Sequence of chain 51.A:
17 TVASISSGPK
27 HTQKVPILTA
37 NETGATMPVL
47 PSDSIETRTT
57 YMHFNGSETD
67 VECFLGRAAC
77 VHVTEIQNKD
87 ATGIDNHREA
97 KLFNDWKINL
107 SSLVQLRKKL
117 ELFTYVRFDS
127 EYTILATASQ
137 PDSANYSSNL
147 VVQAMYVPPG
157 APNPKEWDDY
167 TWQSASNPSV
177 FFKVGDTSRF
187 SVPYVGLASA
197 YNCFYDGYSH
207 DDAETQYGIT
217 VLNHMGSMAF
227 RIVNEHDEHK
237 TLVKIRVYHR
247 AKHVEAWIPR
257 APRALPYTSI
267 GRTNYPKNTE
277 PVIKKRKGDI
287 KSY

A protein and the small-molecule ligand that binds it are described below.
Small molecule (SMILES): Cc1cc(CCCCCOc2ccc(C3=N[C@@H](C)CO3)cc2)on1

Binding-site contacts:
Ligand atom C4B contacts residue TYR152 of chain 51.A at 4.0 Å (hydrophobic).
Ligand atom N3A contacts residue ALA24 of chain 51.C at 3.9 Å.
Ligand atom N3A contacts residue PRO174 of chain 51.A at 3.9 Å.
Ligand atom C3B contacts residue VAL188 of chain 51.A at 3.5 Å (hydrophobic).
Ligand atom C5A contacts residue VAL176 of chain 51.A at 3.8 Å (hydrophobic).
Ligand atom N2 contacts residue ASN219 of chain 51.A at 3.0 Å (h-bond).
Ligand atom C5 contacts residue LEU106 of chain 51.A at 3.8 Å (hydrophobic).
Ligand atom C5B contacts residue PHE186 of chain 51.A at 3.9 Å (hydrophobic).
Ligand atom O1B contacts residue TYR128 of chain 51.A at 3.4 Å (h-bond).
Ligand atom CM1 contacts residue VAL176 of chain 51.A at 3.4 Å (hydrophobic).
Ligand atom C3 contacts residue ASN219 of chain 51.A at 3.9 Å.
Ligand atom C4C contacts residue TYR197 of chain 51.A at 4.0 Å (hydrophobic).
Ligand atom C4B contacts residue PHE186 of chain 51.A at 3.9 Å (hydrophobic).
Ligand atom C2A contacts residue TYR152 of chain 51.A at 3.8 Å (hydrophobic).
Ligand atom C3C contacts residue TYR128 of chain 51.A at 3.3 Å (hydrophobic).
Ligand atom C5C contacts residue VAL191 of chain 51.A at 3.7 Å (hydrophobic).
Ligand atom C5A contacts residue PHE186 of chain 51.A at 3.7 Å (hydrophobic).
Ligand atom C6B contacts residue MET224 of chain 51.A at 3.6 Å (hydrophobic).
Ligand atom C1B contacts residue ILE104 of chain 51.A at 4.0 Å (hydrophobic).
Ligand atom O1A contacts residue PHE186 of chain 51.A at 3.2 Å.
Ligand atom C2B contacts residue VAL188 of chain 51.A at 3.3 Å (hydrophobic).
Ligand atom C4 contacts residue TYR197 of chain 51.A at 3.9 Å (hydrophobic).
Ligand atom C4 contacts residue LEU106 of chain 51.A at 3.6 Å (hydrophobic).
Ligand atom C4 contacts residue PHE124 of chain 51.A at 3.9 Å (hydrophobic).
Ligand atom C5B contacts residue MET224 of chain 51.A at 3.2 Å (hydrophobic).
Ligand atom CM1 contacts residue SER175 of chain 51.A at 3.9 Å.
Ligand atom O1 contacts residue ASN219 of chain 51.A at 3.9 Å.
Ligand atom C1B contacts residue TYR128 of chain 51.A at 3.7 Å (hydrophobic).
Ligand atom N3A contacts residue TYR152 of chain 51.A at 3.6 Å.
Ligand atom C3B contacts residue TYR152 of chain 51.A at 3.6 Å (hydrophobic).
Ligand atom C2A contacts residue PHE186 of chain 51.A at 3.6 Å (hydrophobic).
Ligand atom CM1 contacts residue PRO174 of chain 51.A at 3.8 Å (hydrophobic).
Ligand atom C2C contacts residue TYR197 of chain 51.A at 3.8 Å (hydrophobic).
Ligand atom C1C contacts residue LEU106 of chain 51.A at 3.6 Å (hydrophobic).
Ligand atom C6B contacts residue ILE104 of chain 51.A at 3.6 Å (hydrophobic).
Ligand atom CM1 contacts residue LEU14 of chain 52.C at 3.3 Å (hydrophobic).
Ligand atom C1B contacts residue VAL188 of chain 51.A at 3.7 Å (hydrophobic).
Ligand atom C4A contacts residue PRO174 of chain 51.A at 3.4 Å (hydrophobic).
Ligand atom C4C contacts residue VAL191 of chain 51.A at 3.3 Å (hydrophobic).
Ligand atom C6B contacts residue TYR128 of chain 51.A at 3.4 Å (hydrophobic).

Sequence of chain 51.C:
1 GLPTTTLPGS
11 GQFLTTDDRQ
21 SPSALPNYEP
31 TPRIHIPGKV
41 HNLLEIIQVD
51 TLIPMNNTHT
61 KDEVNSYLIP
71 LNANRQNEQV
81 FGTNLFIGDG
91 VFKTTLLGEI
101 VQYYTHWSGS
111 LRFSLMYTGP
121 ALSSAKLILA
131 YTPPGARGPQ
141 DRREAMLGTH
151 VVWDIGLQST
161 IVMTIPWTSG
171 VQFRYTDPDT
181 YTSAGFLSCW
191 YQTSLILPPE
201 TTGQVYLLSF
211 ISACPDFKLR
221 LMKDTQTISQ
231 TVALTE

Sequence of chain 52.C:
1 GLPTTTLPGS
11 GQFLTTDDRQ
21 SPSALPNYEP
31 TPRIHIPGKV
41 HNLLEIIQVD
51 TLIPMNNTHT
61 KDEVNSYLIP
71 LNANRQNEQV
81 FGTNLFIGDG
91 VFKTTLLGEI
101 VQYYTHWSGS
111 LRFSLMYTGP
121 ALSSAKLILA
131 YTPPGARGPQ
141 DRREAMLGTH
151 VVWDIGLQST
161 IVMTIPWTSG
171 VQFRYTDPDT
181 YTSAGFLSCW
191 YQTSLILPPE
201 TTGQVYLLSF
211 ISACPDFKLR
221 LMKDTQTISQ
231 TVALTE